Sequence of chain 1.A:
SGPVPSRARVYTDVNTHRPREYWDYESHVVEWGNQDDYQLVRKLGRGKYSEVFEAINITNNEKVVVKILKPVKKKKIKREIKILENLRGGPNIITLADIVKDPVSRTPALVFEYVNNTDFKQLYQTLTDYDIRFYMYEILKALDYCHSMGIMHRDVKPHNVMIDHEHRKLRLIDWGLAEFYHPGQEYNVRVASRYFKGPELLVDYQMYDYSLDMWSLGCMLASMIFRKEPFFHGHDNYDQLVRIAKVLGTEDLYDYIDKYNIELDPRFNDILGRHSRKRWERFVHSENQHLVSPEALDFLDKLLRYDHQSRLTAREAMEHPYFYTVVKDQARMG

This protein binds this small molecule.
Small molecule (SMILES): O=C1C=C2C[C@]3(O)COc4c(ccc(O)c4O)C3=C2C=C1O

Binding-site contacts:
Ligand atom C03 contacts residue VAL71 of chain 1.A at 3.7 Å (hydrophobic).
Ligand atom O19 contacts residue TRP181 of chain 1.A at 3.3 Å (h-bond).
Ligand atom C15 contacts residue ASP180 of chain 1.A at 3.2 Å.
Ligand atom O21 contacts residue MET168 of chain 1.A at 3.5 Å (h-bond).
Ligand atom O18 contacts residue ASP180 of chain 1.A at 2.8 Å (salt-bridge).
Ligand atom C16 contacts residue LYS73 of chain 1.A at 3.1 Å.
Ligand atom C17 contacts residue LYS73 of chain 1.A at 2.9 Å.
Ligand atom O22 contacts residue VAL121 of chain 1.A at 2.9 Å (h-bond).
Ligand atom C02 contacts residue ILE179 of chain 1.A at 3.7 Å (hydrophobic).
Ligand atom O19 contacts residue PHE118 of chain 1.A at 3.4 Å.
Ligand atom C16 contacts residue ASP180 of chain 1.A at 3.1 Å.
Ligand atom C05 contacts residue VAL71 of chain 1.A at 3.5 Å (hydrophobic).
Ligand atom C10 contacts residue VAL58 of chain 1.A at 3.5 Å (hydrophobic).
Ligand atom C04 contacts residue ILE100 of chain 1.A at 3.2 Å (hydrophobic).
Ligand atom C11 contacts residue ASP180 of chain 1.A at 3.8 Å.
Ligand atom O18 contacts residue GLY182 of chain 1.A at 3.6 Å (h-bond).
Ligand atom O18 contacts residue LYS73 of chain 1.A at 2.4 Å (salt-bridge).
Ligand atom C06 contacts residue VAL71 of chain 1.A at 3.6 Å (hydrophobic).
Ligand atom C04 contacts residue PHE118 of chain 1.A at 3.7 Å (hydrophobic).
Ligand atom O18 contacts residue GLU86 of chain 1.A at 2.5 Å (salt-bridge).
Ligand atom C14 contacts residue ASP180 of chain 1.A at 3.3 Å.
Ligand atom O22 contacts residue VAL71 of chain 1.A at 3.6 Å.
Ligand atom C14 contacts residue PHE118 of chain 1.A at 3.3 Å (hydrophobic).
Ligand atom C15 contacts residue PHE118 of chain 1.A at 3.5 Å (hydrophobic).
Ligand atom O21 contacts residue VAL71 of chain 1.A at 3.4 Å.
Ligand atom C04 contacts residue GLU119 of chain 1.A at 3.4 Å.
Ligand atom O22 contacts residue TYR120 of chain 1.A at 3.6 Å.
Ligand atom O20 contacts residue VAL58 of chain 1.A at 3.0 Å.
Ligand atom C15 contacts residue GLU86 of chain 1.A at 3.3 Å.
Ligand atom C05 contacts residue MET168 of chain 1.A at 3.6 Å (hydrophobic).
Ligand atom C17 contacts residue ASP180 of chain 1.A at 3.1 Å.
Ligand atom C17 contacts residue GLU86 of chain 1.A at 3.2 Å.
Ligand atom O09 contacts residue VAL58 of chain 1.A at 3.7 Å.
Ligand atom C02 contacts residue PHE118 of chain 1.A at 3.7 Å (hydrophobic).
Ligand atom C02 contacts residue ILE100 of chain 1.A at 3.6 Å (hydrophobic).
Ligand atom O19 contacts residue ASP180 of chain 1.A at 3.7 Å.
Ligand atom O18 contacts residue TRP181 of chain 1.A at 3.4 Å (h-bond).
Ligand atom C06 contacts residue GLU119 of chain 1.A at 3.5 Å.
Ligand atom O22 contacts residue GLU119 of chain 1.A at 2.8 Å (salt-bridge).
Ligand atom O19 contacts residue GLU86 of chain 1.A at 2.7 Å (salt-bridge).